Sequence of chain 1.A:
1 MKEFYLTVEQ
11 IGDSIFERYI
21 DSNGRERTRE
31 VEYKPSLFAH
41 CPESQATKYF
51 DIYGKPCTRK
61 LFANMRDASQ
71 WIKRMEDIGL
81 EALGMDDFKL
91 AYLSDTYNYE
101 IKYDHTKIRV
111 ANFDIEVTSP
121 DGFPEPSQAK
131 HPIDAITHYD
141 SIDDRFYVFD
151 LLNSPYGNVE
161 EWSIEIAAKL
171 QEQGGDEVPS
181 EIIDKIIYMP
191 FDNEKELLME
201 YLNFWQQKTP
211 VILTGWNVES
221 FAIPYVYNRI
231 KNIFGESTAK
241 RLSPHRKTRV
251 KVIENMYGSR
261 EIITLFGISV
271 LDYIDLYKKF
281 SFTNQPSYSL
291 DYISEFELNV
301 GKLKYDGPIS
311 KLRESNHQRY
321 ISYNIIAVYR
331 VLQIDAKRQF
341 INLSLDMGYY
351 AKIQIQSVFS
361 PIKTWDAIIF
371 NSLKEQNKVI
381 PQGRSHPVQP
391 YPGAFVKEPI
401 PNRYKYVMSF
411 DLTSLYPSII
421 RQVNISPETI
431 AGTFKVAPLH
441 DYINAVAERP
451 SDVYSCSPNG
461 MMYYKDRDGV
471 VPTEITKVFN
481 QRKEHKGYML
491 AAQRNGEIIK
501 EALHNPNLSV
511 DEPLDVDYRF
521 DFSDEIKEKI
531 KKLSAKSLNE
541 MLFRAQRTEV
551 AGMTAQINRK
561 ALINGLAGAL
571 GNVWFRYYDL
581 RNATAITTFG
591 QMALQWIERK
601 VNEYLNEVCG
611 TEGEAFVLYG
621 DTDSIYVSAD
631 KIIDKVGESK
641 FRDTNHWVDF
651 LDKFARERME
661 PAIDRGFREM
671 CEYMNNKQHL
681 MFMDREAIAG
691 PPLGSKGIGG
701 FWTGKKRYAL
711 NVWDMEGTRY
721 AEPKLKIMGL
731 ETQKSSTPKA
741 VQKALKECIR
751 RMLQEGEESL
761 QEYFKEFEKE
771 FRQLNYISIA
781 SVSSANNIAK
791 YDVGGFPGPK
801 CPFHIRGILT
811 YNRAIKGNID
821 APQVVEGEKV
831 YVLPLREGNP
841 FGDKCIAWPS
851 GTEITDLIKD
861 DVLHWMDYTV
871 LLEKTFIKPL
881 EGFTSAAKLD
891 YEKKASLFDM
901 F

A protein and the small-molecule ligand that binds it are described below.
Small molecule (SMILES): Nc1ccn([C@H]2C[C@H](O)[C@@H](CO[P](=O)(O)O[P](=O)(O)OP(=O)(O)O)O2)c(=O)n1

Binding-site contacts:
Ligand atom PG contacts residue SER414 of chain 1.A at 3.6 Å.
Ligand atom C5' contacts residue ASP623 of chain 1.A at 3.5 Å.
Ligand atom O3B contacts residue LYS560 of chain 1.A at 3.8 Å.
Ligand atom O2B contacts residue ASP623 of chain 1.A at 3.0 Å (salt-bridge).
Ligand atom O3' contacts residue TYR416 of chain 1.A at 3.0 Å (h-bond).
Ligand atom O1G contacts residue LEU412 of chain 1.A at 3.6 Å (h-bond).
Ligand atom O2G contacts residue SER414 of chain 1.A at 2.8 Å (h-bond).
Ligand atom O2A contacts residue ASP623 of chain 1.A at 2.8 Å (salt-bridge).
Ligand atom O3G contacts residue LYS560 of chain 1.A at 3.7 Å.
Ligand atom O3G contacts residue ARG482 of chain 1.A at 2.7 Å (salt-bridge).
Ligand atom O2G contacts residue THR413 of chain 1.A at 3.8 Å.
Ligand atom PG contacts residue ARG482 of chain 1.A at 3.6 Å.
Ligand atom O2B contacts residue SER414 of chain 1.A at 3.4 Å (h-bond).
Ligand atom O2B contacts residue LEU412 of chain 1.A at 3.3 Å (h-bond).
Ligand atom C4' contacts residue THR622 of chain 1.A at 3.8 Å.
Ligand atom O2B contacts residue LEU415 of chain 1.A at 3.1 Å (h-bond).
Ligand atom O3B contacts residue SER414 of chain 1.A at 3.6 Å.
Ligand atom O1B contacts residue SER414 of chain 1.A at 3.6 Å.
Ligand atom PA contacts residue CA1 of chain 1.F at 3.8 Å.
Ligand atom C3' contacts residue ASN564 of chain 1.A at 3.6 Å.
Ligand atom O1B contacts residue LEU415 of chain 1.A at 3.7 Å.
Ligand atom O2A contacts residue CA1 of chain 1.F at 2.5 Å.
Ligand atom O1A contacts residue LYS560 of chain 1.A at 2.9 Å (salt-bridge).
Ligand atom C2' contacts residue TYR416 of chain 1.A at 3.5 Å (hydrophobic).
Ligand atom O2G contacts residue ARG482 of chain 1.A at 2.8 Å (salt-bridge).
Ligand atom O1B contacts residue ASN564 of chain 1.A at 3.2 Å (h-bond).
Ligand atom PB contacts residue SER414 of chain 1.A at 3.7 Å.
Ligand atom O2A contacts residue CA1 of chain 1.E at 3.0 Å.
Ligand atom O3A contacts residue LYS560 of chain 1.A at 3.0 Å (salt-bridge).
Ligand atom O2B contacts residue CA1 of chain 1.E at 2.3 Å.
Ligand atom O3' contacts residue LEU415 of chain 1.A at 3.3 Å (h-bond).
Ligand atom O2A contacts residue ASP411 of chain 1.A at 3.7 Å.
Ligand atom PA contacts residue LYS560 of chain 1.A at 3.6 Å.
Ligand atom O1G contacts residue ASP411 of chain 1.A at 3.0 Å (salt-bridge).
Ligand atom PB contacts residue CA1 of chain 1.E at 3.4 Å.
Ligand atom O3A contacts residue CA1 of chain 1.E at 3.7 Å.
Ligand atom O3' contacts residue ASN564 of chain 1.A at 3.5 Å (h-bond).
Ligand atom O4' contacts residue THR622 of chain 1.A at 3.6 Å.
Ligand atom PG contacts residue CA1 of chain 1.E at 3.5 Å.
Ligand atom O1G contacts residue CA1 of chain 1.E at 2.2 Å.